Sequence of chain 1.A:
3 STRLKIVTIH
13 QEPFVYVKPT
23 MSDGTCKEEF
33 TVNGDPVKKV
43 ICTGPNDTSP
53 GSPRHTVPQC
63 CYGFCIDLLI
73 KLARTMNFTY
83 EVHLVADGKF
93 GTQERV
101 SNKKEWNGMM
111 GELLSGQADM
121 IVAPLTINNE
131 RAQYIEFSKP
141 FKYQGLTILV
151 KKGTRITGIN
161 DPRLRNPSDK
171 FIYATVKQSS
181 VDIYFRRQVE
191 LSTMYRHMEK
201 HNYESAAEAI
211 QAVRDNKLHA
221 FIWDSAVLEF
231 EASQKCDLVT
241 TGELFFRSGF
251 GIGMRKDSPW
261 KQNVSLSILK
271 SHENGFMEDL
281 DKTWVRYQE

The protein below binds the small molecule below.
Small molecule (SMILES): NCC(=O)O

Binding-site contacts:
Ligand atom CA contacts residue SER180 of chain 1.A at 3.5 Å.
Ligand atom N contacts residue PRO124 of chain 1.A at 3.0 Å (h-bond).
Ligand atom O contacts residue LEU125 of chain 1.A at 3.7 Å.
Ligand atom O contacts residue THR126 of chain 1.A at 2.9 Å (h-bond).
Ligand atom N contacts residue THR126 of chain 1.A at 2.8 Å (h-bond).
Ligand atom O contacts residue ARG131 of chain 1.A at 2.6 Å (salt-bridge).
Ligand atom CA contacts residue ASP224 of chain 1.A at 3.4 Å.
Ligand atom CA contacts residue PHE92 of chain 1.A at 3.7 Å (hydrophobic).
Ligand atom N contacts residue ASP224 of chain 1.A at 2.8 Å (salt-bridge).
Ligand atom N contacts residue PHE92 of chain 1.A at 4.3 Å.
Ligand atom C contacts residue THR126 of chain 1.A at 4.0 Å.
Ligand atom N contacts residue PHE250 of chain 1.A at 3.8 Å.
Ligand atom OXT contacts residue PHE92 of chain 1.A at 3.1 Å.
Ligand atom O contacts residue PRO124 of chain 1.A at 3.8 Å.
Ligand atom C contacts residue PHE92 of chain 1.A at 3.4 Å (hydrophobic).
Ligand atom O contacts residue SER180 of chain 1.A at 3.6 Å.
Ligand atom C contacts residue ARG131 of chain 1.A at 3.5 Å.
Ligand atom CA contacts residue PRO124 of chain 1.A at 3.8 Å (hydrophobic).
Ligand atom N contacts residue SER180 of chain 1.A at 3.8 Å.
Ligand atom CA contacts residue THR126 of chain 1.A at 3.8 Å.
Ligand atom OXT contacts residue SER179 of chain 1.A at 3.5 Å.
Ligand atom OXT contacts residue SER180 of chain 1.A at 2.7 Å (h-bond).
Ligand atom OXT contacts residue ARG131 of chain 1.A at 2.8 Å (salt-bridge).
Ligand atom O contacts residue PHE92 of chain 1.A at 3.6 Å.
Ligand atom C contacts residue PRO124 of chain 1.A at 4.2 Å (hydrophobic).
Ligand atom C contacts residue SER180 of chain 1.A at 3.2 Å.
Ligand atom CA contacts residue TRP223 of chain 1.A at 3.9 Å (hydrophobic).